Sequence of chain 1.A:
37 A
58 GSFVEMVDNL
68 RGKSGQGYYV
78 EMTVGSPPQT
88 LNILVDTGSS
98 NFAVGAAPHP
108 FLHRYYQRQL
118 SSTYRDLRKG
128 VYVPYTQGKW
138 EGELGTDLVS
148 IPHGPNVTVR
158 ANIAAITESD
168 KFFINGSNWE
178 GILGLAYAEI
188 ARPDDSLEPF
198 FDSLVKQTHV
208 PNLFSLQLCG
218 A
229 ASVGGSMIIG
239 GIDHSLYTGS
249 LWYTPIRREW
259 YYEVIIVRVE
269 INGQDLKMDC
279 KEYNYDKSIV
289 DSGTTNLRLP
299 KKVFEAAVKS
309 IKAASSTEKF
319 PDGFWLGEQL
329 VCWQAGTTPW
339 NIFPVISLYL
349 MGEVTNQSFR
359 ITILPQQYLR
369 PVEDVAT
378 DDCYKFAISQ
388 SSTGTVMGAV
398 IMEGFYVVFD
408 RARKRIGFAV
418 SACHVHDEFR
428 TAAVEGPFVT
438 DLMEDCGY

Binding-site contacts:
Ligand atom C14 contacts residue ILE179 of chain 1.A at 3.6 Å (hydrophobic).
Ligand atom C25 contacts residue GLY291 of chain 1.A at 3.8 Å.
Ligand atom N24 contacts residue ASP93 of chain 1.A at 2.8 Å (salt-bridge).
Ligand atom O21 contacts residue GLY291 of chain 1.A at 4.0 Å.
Ligand atom C12 contacts residue TYR132 of chain 1.A at 3.8 Å (hydrophobic).
Ligand atom C28 contacts residue GLY72 of chain 1.A at 3.5 Å.
Ligand atom C1 contacts residue TRP137 of chain 1.A at 3.7 Å (hydrophobic).
Ligand atom N27 contacts residue GLY74 of chain 1.A at 3.8 Å.
Ligand atom C26 contacts residue LEU91 of chain 1.A at 3.5 Å (hydrophobic).
Ligand atom N29 contacts residue GLY72 of chain 1.A at 3.7 Å.
Ligand atom C26 contacts residue GLY291 of chain 1.A at 3.0 Å.
Ligand atom N24 contacts residue GLY95 of chain 1.A at 3.8 Å.
Ligand atom O2 contacts residue VAL130 of chain 1.A at 3.6 Å.
Ligand atom N24 contacts residue ASP289 of chain 1.A at 2.8 Å (salt-bridge).
Ligand atom C6 contacts residue SER96 of chain 1.A at 3.8 Å.
Ligand atom C25 contacts residue LEU91 of chain 1.A at 4.0 Å (hydrophobic).
Ligand atom C22 contacts residue ASP93 of chain 1.A at 3.5 Å.
Ligand atom N27 contacts residue LEU91 of chain 1.A at 4.0 Å.
Ligand atom C11 contacts residue TYR132 of chain 1.A at 3.7 Å (hydrophobic).
Ligand atom C1 contacts residue ASN98 of chain 1.A at 3.5 Å.
Ligand atom N29 contacts residue ILE171 of chain 1.A at 3.4 Å.
Ligand atom C13 contacts residue ILE179 of chain 1.A at 3.8 Å (hydrophobic).
Ligand atom N23 contacts residue ASP93 of chain 1.A at 2.7 Å (salt-bridge).
Ligand atom C3 contacts residue TRP137 of chain 1.A at 3.9 Å (hydrophobic).
Ligand atom C28 contacts residue GLY74 of chain 1.A at 3.5 Å.
Ligand atom C17 contacts residue GLY291 of chain 1.A at 3.5 Å.
Ligand atom C22 contacts residue ASP289 of chain 1.A at 3.9 Å.
Ligand atom C28 contacts residue GLN73 of chain 1.A at 3.5 Å.
Ligand atom C15 contacts residue ILE179 of chain 1.A at 3.9 Å (hydrophobic).
Ligand atom C11 contacts residue ARG189 of chain 1.A at 3.4 Å.
Ligand atom C5 contacts residue TRP137 of chain 1.A at 3.9 Å (hydrophobic).
Ligand atom C19 contacts residue ASP93 of chain 1.A at 3.9 Å.
Ligand atom N24 contacts residue GLY291 of chain 1.A at 3.8 Å.
Ligand atom C30 contacts residue ILE171 of chain 1.A at 3.7 Å (hydrophobic).
Ligand atom C1 contacts residue ARG189 of chain 1.A at 3.7 Å.
Ligand atom C22 contacts residue GLY291 of chain 1.A at 3.8 Å.
Ligand atom C6 contacts residue ASP93 of chain 1.A at 3.4 Å.
Ligand atom O2 contacts residue TRP137 of chain 1.A at 2.9 Å (h-bond).
Ligand atom C6 contacts residue ILE179 of chain 1.A at 3.9 Å (hydrophobic).
Ligand atom N27 contacts residue GLY291 of chain 1.A at 3.5 Å (h-bond).

The protein below binds the small molecule below.
Small molecule (SMILES): CO[C@H]1CC[C@@]2(Cc3ccc(-c4cncnc4)cc3[C@@]23COC(N)=N3)C[C@@H]1C